Sequence of chain 1.B:
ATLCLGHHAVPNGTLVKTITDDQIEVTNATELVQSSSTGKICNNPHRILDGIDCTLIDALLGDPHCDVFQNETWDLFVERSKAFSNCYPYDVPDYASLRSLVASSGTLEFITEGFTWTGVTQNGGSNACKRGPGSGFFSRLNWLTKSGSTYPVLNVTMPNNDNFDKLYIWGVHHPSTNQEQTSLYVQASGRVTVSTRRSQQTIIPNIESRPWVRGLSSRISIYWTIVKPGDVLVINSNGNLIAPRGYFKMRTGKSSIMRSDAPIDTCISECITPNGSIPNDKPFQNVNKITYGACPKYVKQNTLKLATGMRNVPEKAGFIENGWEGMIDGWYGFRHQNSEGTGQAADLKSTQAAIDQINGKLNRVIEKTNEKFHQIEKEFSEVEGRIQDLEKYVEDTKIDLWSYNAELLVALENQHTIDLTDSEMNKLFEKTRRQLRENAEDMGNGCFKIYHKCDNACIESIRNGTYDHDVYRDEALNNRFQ

The small molecule below binds the protein below.
Small molecule (SMILES): CC(=O)N[C@@H]1[C@@H](O)[C@H](O)[C@@H](CO)O[C@H]1O

Binding-site contacts:
Ligand atom C1 contacts residue SER480 of chain 1.B at 4.3 Å.
Ligand atom C2 contacts residue ASN483 of chain 1.B at 2.4 Å.
Ligand atom C6 contacts residue SER480 of chain 1.B at 4.2 Å.
Ligand atom C6 contacts residue GLU479 of chain 1.B at 3.6 Å.
Ligand atom C5 contacts residue SER480 of chain 1.B at 4.3 Å.
Ligand atom O5 contacts residue THR485 of chain 1.B at 4.3 Å.
Ligand atom C5 contacts residue GLU479 of chain 1.B at 4.1 Å.
Ligand atom O6 contacts residue GLU479 of chain 1.B at 3.4 Å.
Ligand atom C5 contacts residue THR485 of chain 1.B at 4.5 Å.
Ligand atom C3 contacts residue ASN483 of chain 1.B at 3.8 Å.
Ligand atom C6 contacts residue ALA476 of chain 1.B at 3.4 Å (hydrophobic).
Ligand atom C5 contacts residue ALA476 of chain 1.B at 4.2 Å (hydrophobic).
Ligand atom C7 contacts residue THR485 of chain 1.B at 4.1 Å.
Ligand atom N2 contacts residue THR485 of chain 1.B at 3.6 Å.
Ligand atom C8 contacts residue THR485 of chain 1.B at 3.8 Å.
Ligand atom C1 contacts residue GLU479 of chain 1.B at 4.0 Å.
Ligand atom O5 contacts residue ASN483 of chain 1.B at 2.4 Å (h-bond).
Ligand atom O6 contacts residue ALA476 of chain 1.B at 4.4 Å.
Ligand atom C1 contacts residue ASN483 of chain 1.B at 1.4 Å.
Ligand atom O5 contacts residue SER480 of chain 1.B at 4.0 Å.
Ligand atom C4 contacts residue ASN483 of chain 1.B at 4.2 Å.
Ligand atom O5 contacts residue GLU479 of chain 1.B at 3.2 Å.
Ligand atom C2 contacts residue THR485 of chain 1.B at 4.2 Å.
Ligand atom O7 contacts residue ASN483 of chain 1.B at 3.0 Å (h-bond).
Ligand atom C1 contacts residue THR485 of chain 1.B at 3.5 Å.
Ligand atom C7 contacts residue ASN483 of chain 1.B at 3.1 Å.
Ligand atom C3 contacts residue THR485 of chain 1.B at 4.4 Å.
Ligand atom N2 contacts residue ASN483 of chain 1.B at 2.8 Å (h-bond).
Ligand atom C5 contacts residue ASN483 of chain 1.B at 3.7 Å.
Ligand atom C8 contacts residue ASN483 of chain 1.B at 4.3 Å.